Binding-site contacts:
Ligand atom CG2 contacts residue PHE71 of chain 19.A at 4.0 Å (hydrophobic).
Ligand atom CD1 contacts residue THR349 of chain 19.A at 4.3 Å.

The small molecule below binds the protein below.
Small molecule (SMILES): CC[C@H](C)[C@@H](C=O)NC(=O)[C@H](CO)NC(=O)[C@H](CCCCN)NC(=O)[C@@H](N)C(C)C

Sequence of chain 19.A:
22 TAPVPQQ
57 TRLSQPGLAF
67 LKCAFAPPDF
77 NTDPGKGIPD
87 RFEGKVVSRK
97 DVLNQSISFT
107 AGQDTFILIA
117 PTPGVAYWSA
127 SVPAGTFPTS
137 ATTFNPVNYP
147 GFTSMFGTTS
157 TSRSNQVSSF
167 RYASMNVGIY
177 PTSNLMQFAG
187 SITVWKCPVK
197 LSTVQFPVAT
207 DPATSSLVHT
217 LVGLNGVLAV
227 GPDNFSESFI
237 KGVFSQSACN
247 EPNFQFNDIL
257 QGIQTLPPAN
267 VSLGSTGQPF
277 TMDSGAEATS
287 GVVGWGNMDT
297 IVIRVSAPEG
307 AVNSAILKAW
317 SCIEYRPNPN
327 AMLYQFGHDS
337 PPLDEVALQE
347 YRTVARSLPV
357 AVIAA